The small molecule below binds the protein below.
Small molecule (SMILES): CC(C)C[C@H](NC(=O)[C@H](COP(=O)(O)O)NC(=O)[C@@H]1CCCN1C(=O)[C@@H](NC(=O)[C@@H](N)CCCNC(N)=[NH2+])[C@@H](C)O)C(=O)N1CCC[C@H]1C(=O)NCC=O

Sequence of chain 1.A:
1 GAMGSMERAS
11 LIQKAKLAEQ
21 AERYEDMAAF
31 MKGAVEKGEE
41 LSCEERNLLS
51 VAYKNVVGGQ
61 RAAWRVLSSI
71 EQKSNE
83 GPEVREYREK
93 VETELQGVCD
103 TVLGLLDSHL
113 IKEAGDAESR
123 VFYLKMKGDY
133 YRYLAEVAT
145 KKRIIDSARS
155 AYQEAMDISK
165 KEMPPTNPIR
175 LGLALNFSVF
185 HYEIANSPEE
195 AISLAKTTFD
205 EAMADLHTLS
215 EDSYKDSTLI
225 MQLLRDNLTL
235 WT

Binding-site contacts:
Ligand atom C contacts residue GLU187 of chain 1.A at 3.6 Å.
Ligand atom CD contacts residue GLU187 of chain 1.A at 3.6 Å.
Ligand atom CA contacts residue GLU187 of chain 1.A at 3.7 Å.
Ligand atom P contacts residue TYR135 of chain 1.A at 3.7 Å.
Ligand atom NH1 contacts residue GLU187 of chain 1.A at 2.9 Å (salt-bridge).
Ligand atom O contacts residue VAL183 of chain 1.A at 3.5 Å.
Ligand atom CG2 contacts residue TRP235 of chain 1.A at 3.4 Å (hydrophobic).
Ligand atom C contacts residue D4K1 of chain 1.J at 1.3 Å.
Ligand atom CB contacts residue ASN180 of chain 1.A at 3.6 Å.
Ligand atom O1P contacts residue ARG61 of chain 1.A at 2.9 Å (salt-bridge).
Ligand atom N contacts residue ASN180 of chain 1.A at 2.9 Å (h-bond).
Ligand atom CD contacts residue ASN231 of chain 1.A at 3.7 Å.
Ligand atom P contacts residue ARG61 of chain 1.A at 3.7 Å.
Ligand atom O contacts residue ASN231 of chain 1.A at 3.0 Å (h-bond).
Ligand atom CB contacts residue GLU187 of chain 1.A at 3.3 Å.
Ligand atom OG1 contacts residue GLU187 of chain 1.A at 2.6 Å (salt-bridge).
Ligand atom C contacts residue ASN180 of chain 1.A at 3.7 Å.
Ligand atom CB contacts residue ASN180 of chain 1.A at 3.4 Å.
Ligand atom OG1 contacts residue TYR186 of chain 1.A at 3.6 Å.
Ligand atom OG1 contacts residue TRP235 of chain 1.A at 2.9 Å (h-bond).
Ligand atom N contacts residue GLU187 of chain 1.A at 2.8 Å (salt-bridge).
Ligand atom O contacts residue LEU179 of chain 1.A at 3.7 Å.
Ligand atom CA contacts residue D4K1 of chain 1.J at 2.5 Å.
Ligand atom O3P contacts residue ARG134 of chain 1.A at 2.8 Å (salt-bridge).
Ligand atom CG contacts residue GLU187 of chain 1.A at 3.4 Å.
Ligand atom C contacts residue LEU179 of chain 1.A at 3.7 Å (hydrophobic).
Ligand atom O contacts residue LYS54 of chain 1.A at 3.6 Å.
Ligand atom CB contacts residue GLU187 of chain 1.A at 3.7 Å.
Ligand atom CD1 contacts residue D4K1 of chain 1.J at 3.4 Å.
Ligand atom O2P contacts residue ARG134 of chain 1.A at 2.8 Å (salt-bridge).
Ligand atom CG2 contacts residue ASN231 of chain 1.A at 3.4 Å.
Ligand atom O2P contacts residue ARG61 of chain 1.A at 2.8 Å (salt-bridge).
Ligand atom CD contacts residue LEU227 of chain 1.A at 3.5 Å (hydrophobic).
Ligand atom CA contacts residue ASN180 of chain 1.A at 3.6 Å.
Ligand atom CA contacts residue LEU179 of chain 1.A at 3.6 Å (hydrophobic).
Ligand atom N contacts residue LEU179 of chain 1.A at 3.6 Å.
Ligand atom O3P contacts residue TYR135 of chain 1.A at 2.6 Å (h-bond).
Ligand atom CA contacts residue GLU187 of chain 1.A at 3.6 Å.
Ligand atom N contacts residue D4K1 of chain 1.J at 3.6 Å.
Ligand atom O contacts residue D4K1 of chain 1.J at 2.3 Å (h-bond).